Sequence of chain 45.E:
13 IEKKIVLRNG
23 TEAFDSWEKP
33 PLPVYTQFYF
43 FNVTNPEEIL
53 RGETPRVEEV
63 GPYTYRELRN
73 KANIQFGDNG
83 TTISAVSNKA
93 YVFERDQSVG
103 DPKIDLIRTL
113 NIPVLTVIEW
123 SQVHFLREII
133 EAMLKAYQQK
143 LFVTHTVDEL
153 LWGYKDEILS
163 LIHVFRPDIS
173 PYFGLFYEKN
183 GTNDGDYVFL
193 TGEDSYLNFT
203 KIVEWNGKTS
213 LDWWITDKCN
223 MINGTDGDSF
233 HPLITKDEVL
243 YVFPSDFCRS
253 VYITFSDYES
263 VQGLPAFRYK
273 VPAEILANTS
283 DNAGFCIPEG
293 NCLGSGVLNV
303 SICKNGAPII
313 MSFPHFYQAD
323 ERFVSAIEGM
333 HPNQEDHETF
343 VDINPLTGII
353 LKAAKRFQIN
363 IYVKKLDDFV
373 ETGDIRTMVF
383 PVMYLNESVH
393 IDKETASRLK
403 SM

Sequence of chain 50.E:
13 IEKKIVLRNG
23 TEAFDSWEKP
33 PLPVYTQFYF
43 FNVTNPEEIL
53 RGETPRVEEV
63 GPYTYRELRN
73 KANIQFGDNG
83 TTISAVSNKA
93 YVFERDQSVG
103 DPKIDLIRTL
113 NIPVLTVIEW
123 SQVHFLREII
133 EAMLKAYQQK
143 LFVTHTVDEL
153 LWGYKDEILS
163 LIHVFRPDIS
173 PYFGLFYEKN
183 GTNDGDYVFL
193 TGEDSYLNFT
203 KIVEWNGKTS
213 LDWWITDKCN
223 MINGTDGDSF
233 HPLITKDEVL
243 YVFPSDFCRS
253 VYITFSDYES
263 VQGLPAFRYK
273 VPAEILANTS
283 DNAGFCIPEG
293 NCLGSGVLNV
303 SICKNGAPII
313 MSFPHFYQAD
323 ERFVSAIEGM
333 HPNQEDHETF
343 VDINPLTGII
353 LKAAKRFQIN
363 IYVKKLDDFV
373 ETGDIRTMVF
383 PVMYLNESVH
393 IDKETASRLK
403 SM

Binding-site contacts:
Ligand atom C7 contacts residue ASN44 of chain 45.E at 3.4 Å.
Ligand atom O3 contacts residue LEU108 of chain 45.E at 4.0 Å.
Ligand atom C8 contacts residue VAL62 of chain 45.E at 3.8 Å (hydrophobic).
Ligand atom C3 contacts residue ASN44 of chain 45.E at 3.8 Å.
Ligand atom C2 contacts residue ASN44 of chain 45.E at 2.5 Å.
Ligand atom O5 contacts residue ASN44 of chain 45.E at 2.4 Å (h-bond).
Ligand atom C2 contacts residue LEU108 of chain 45.E at 3.5 Å (hydrophobic).
Ligand atom C7 contacts residue LEU108 of chain 45.E at 3.6 Å (hydrophobic).
Ligand atom N2 contacts residue ILE109 of chain 45.E at 4.5 Å.
Ligand atom C8 contacts residue ILE109 of chain 45.E at 3.8 Å (hydrophobic).
Ligand atom C8 contacts residue LEU108 of chain 45.E at 3.7 Å (hydrophobic).
Ligand atom C6 contacts residue ARG110 of chain 45.E at 3.5 Å.
Ligand atom N2 contacts residue LEU108 of chain 45.E at 2.7 Å (h-bond).
Ligand atom C8 contacts residue THR146 of chain 45.E at 4.1 Å.
Ligand atom C7 contacts residue THR146 of chain 45.E at 4.2 Å.
Ligand atom C8 contacts residue ASN44 of chain 45.E at 4.5 Å.
Ligand atom O6 contacts residue VAL45 of chain 45.E at 3.9 Å.
Ligand atom C3 contacts residue LEU108 of chain 45.E at 3.5 Å (hydrophobic).
Ligand atom C4 contacts residue ASN44 of chain 45.E at 4.3 Å.
Ligand atom O7 contacts residue ASN44 of chain 45.E at 3.7 Å.
Ligand atom O7 contacts residue THR146 of chain 45.E at 3.3 Å.
Ligand atom C6 contacts residue GLU55 of chain 50.E at 3.5 Å.
Ligand atom C5 contacts residue ARG110 of chain 45.E at 4.4 Å.
Ligand atom O7 contacts residue LEU108 of chain 45.E at 3.7 Å.
Ligand atom O6 contacts residue ARG110 of chain 45.E at 2.9 Å (salt-bridge).
Ligand atom C1 contacts residue ASN44 of chain 45.E at 1.4 Å.
Ligand atom C1 contacts residue LEU108 of chain 45.E at 3.9 Å (hydrophobic).
Ligand atom N2 contacts residue ASN44 of chain 45.E at 2.9 Å (h-bond).
Ligand atom O6 contacts residue GLU55 of chain 50.E at 3.7 Å.
Ligand atom C5 contacts residue ASN44 of chain 45.E at 3.7 Å.

The small molecule below binds the protein below.
Small molecule (SMILES): CC(=O)N[C@H]1[C@H](O[C@H]2[C@H](O)[C@@H](NC(C)=O)CO[C@@H]2CO)O[C@H](CO)[C@@H](O[C@@H]2O[C@H](CO)[C@@H](O)[C@H](O[C@H]3O[C@H](CO)[C@@H](O)[C@H](O)[C@@H]3O)[C@@H]2O)[C@@H]1O